The protein below binds the small molecule below.
Small molecule (SMILES): CC(=O)N[C@@H]1[C@@H](O)[C@H](O)[C@@H](CO)O[C@H]1O

Binding-site contacts:
Ligand atom O7 contacts residue ASN318 of chain 1.A at 3.5 Å (h-bond).
Ligand atom C3 contacts residue ASN318 of chain 1.A at 3.8 Å.
Ligand atom C8 contacts residue VAL317 of chain 1.A at 4.2 Å (hydrophobic).
Ligand atom C2 contacts residue ASN318 of chain 1.A at 2.5 Å.
Ligand atom C4 contacts residue ASN318 of chain 1.A at 4.2 Å.
Ligand atom C1 contacts residue ASN318 of chain 1.A at 1.4 Å.
Ligand atom C1 contacts residue SER320 of chain 1.A at 4.3 Å.
Ligand atom C7 contacts residue ASN318 of chain 1.A at 3.2 Å.
Ligand atom C5 contacts residue ASN318 of chain 1.A at 3.7 Å.
Ligand atom O5 contacts residue ASN318 of chain 1.A at 2.4 Å (h-bond).
Ligand atom N2 contacts residue ASN318 of chain 1.A at 2.7 Å (h-bond).
Ligand atom C8 contacts residue ASN318 of chain 1.A at 3.5 Å.

Sequence of chain 1.A:
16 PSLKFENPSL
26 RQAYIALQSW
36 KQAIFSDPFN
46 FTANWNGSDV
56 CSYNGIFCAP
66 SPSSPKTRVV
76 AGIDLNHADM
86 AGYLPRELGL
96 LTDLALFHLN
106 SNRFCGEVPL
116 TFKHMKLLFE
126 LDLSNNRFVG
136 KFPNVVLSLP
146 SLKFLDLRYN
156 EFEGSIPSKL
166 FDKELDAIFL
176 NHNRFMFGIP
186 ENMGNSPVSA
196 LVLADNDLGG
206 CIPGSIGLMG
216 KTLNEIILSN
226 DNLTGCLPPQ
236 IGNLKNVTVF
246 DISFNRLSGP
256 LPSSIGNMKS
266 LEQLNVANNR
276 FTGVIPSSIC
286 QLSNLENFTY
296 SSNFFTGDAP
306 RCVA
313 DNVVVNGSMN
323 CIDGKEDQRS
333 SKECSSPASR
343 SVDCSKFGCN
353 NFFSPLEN